Sequence of chain 1.A:
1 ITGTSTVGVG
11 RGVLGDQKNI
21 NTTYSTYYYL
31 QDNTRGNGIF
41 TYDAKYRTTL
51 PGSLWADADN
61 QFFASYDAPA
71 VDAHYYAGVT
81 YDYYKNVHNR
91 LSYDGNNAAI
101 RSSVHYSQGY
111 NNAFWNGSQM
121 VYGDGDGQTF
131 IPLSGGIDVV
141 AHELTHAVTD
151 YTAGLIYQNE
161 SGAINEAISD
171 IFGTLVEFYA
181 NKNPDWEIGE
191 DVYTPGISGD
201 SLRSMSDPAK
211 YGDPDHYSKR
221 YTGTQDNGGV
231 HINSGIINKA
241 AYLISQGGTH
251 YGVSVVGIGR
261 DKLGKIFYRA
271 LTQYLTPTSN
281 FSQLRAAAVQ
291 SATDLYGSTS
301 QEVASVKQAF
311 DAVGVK

The protein below binds the small molecule below.
Small molecule (SMILES): CNC(N)=O

Binding-site contacts:
Ligand atom C1 contacts residue ASN112 of chain 1.A at 4.2 Å.
Ligand atom C5 contacts residue ILE188 of chain 1.A at 3.7 Å (hydrophobic).
Ligand atom N3 contacts residue GLU143 of chain 1.A at 2.9 Å (salt-bridge).
Ligand atom N4 contacts residue GLU143 of chain 1.A at 3.0 Å (salt-bridge).
Ligand atom N4 contacts residue HIS142 of chain 1.A at 3.7 Å.
Ligand atom N3 contacts residue ASN112 of chain 1.A at 3.0 Å (h-bond).
Ligand atom C1 contacts residue GLU143 of chain 1.A at 3.3 Å.
Ligand atom C5 contacts residue HIS142 of chain 1.A at 3.4 Å.
Ligand atom O2 contacts residue LEU202 of chain 1.A at 3.2 Å.
Ligand atom O2 contacts residue ASN112 of chain 1.A at 4.3 Å.
Ligand atom C5 contacts residue VAL139 of chain 1.A at 4.0 Å (hydrophobic).
Ligand atom C5 contacts residue ARG203 of chain 1.A at 3.8 Å.
Ligand atom C1 contacts residue ALA113 of chain 1.A at 4.4 Å (hydrophobic).
Ligand atom C1 contacts residue LEU202 of chain 1.A at 4.3 Å (hydrophobic).
Ligand atom N3 contacts residue ALA113 of chain 1.A at 3.0 Å (h-bond).
Ligand atom N4 contacts residue VAL139 of chain 1.A at 3.7 Å.
Ligand atom C1 contacts residue VAL139 of chain 1.A at 4.3 Å (hydrophobic).
Ligand atom C5 contacts residue GLU143 of chain 1.A at 4.2 Å.
Ligand atom O2 contacts residue GLU143 of chain 1.A at 4.5 Å.